Binding-site contacts:
Ligand atom CM2 contacts residue GLY320 of chain 1.B at 3.6 Å.
Ligand atom O1 contacts residue TYR283 of chain 1.B at 3.2 Å.
Ligand atom N3 contacts residue TYR283 of chain 1.B at 3.3 Å (h-bond).
Ligand atom C5A contacts residue TRP251 of chain 1.B at 3.5 Å (hydrophobic).
Ligand atom CM2 contacts residue HIS18 of chain 1.B at 3.9 Å.
Ligand atom C2 contacts residue ILE319 of chain 1.B at 2.9 Å (hydrophobic).
Ligand atom C6 contacts residue ASP284 of chain 1.B at 3.6 Å.
Ligand atom S1 contacts residue TYR283 of chain 1.B at 3.9 Å.
Ligand atom C6 contacts residue TYR152 of chain 1.B at 3.9 Å (hydrophobic).
Ligand atom C2A contacts residue TRP251 of chain 1.B at 3.6 Å (hydrophobic).
Ligand atom N3A contacts residue TRP251 of chain 1.B at 3.7 Å.
Ligand atom CM2 contacts residue ASN137 of chain 1.B at 3.5 Å.
Ligand atom C4A contacts residue TRP251 of chain 1.B at 3.7 Å (hydrophobic).
Ligand atom N1A contacts residue TRP251 of chain 1.B at 3.7 Å.
Ligand atom C4 contacts residue TYR283 of chain 1.B at 3.6 Å (hydrophobic).
Ligand atom C2 contacts residue TYR283 of chain 1.B at 3.5 Å (hydrophobic).
Ligand atom C7A contacts residue TRP251 of chain 1.B at 3.5 Å (hydrophobic).
Ligand atom C2A contacts residue GLY320 of chain 1.B at 3.5 Å.
Ligand atom C6A contacts residue TRP251 of chain 1.B at 3.4 Å (hydrophobic).
Ligand atom N1A contacts residue GLY320 of chain 1.B at 3.5 Å.
Ligand atom CM4 contacts residue ASP245 of chain 1.B at 3.5 Å.
Ligand atom CM2 contacts residue TRP251 of chain 1.B at 3.8 Å (hydrophobic).
Ligand atom S1 contacts residue ASP284 of chain 1.B at 3.5 Å (salt-bridge).
Ligand atom C4A contacts residue ILE319 of chain 1.B at 3.9 Å (hydrophobic).
Ligand atom C2A contacts residue ILE319 of chain 1.B at 3.8 Å (hydrophobic).
Ligand atom C7A contacts residue TYR283 of chain 1.B at 3.8 Å (hydrophobic).
Ligand atom O1 contacts residue ASP284 of chain 1.B at 2.9 Å (salt-bridge).
Ligand atom N4A contacts residue ASP17 of chain 1.B at 3.0 Å (salt-bridge).
Ligand atom N3A contacts residue GLY320 of chain 1.B at 3.8 Å.
Ligand atom S1 contacts residue ILE319 of chain 1.B at 3.6 Å (h-bond).
Ligand atom C7 contacts residue ASP284 of chain 1.B at 3.4 Å.
Ligand atom N1A contacts residue TYR283 of chain 1.B at 4.0 Å.
Ligand atom C5A contacts residue TYR283 of chain 1.B at 3.8 Å (hydrophobic).
Ligand atom C7 contacts residue TYR283 of chain 1.B at 3.6 Å (hydrophobic).
Ligand atom C6A contacts residue TYR283 of chain 1.B at 3.2 Å (hydrophobic).
Ligand atom N3A contacts residue ILE319 of chain 1.B at 3.6 Å.
Ligand atom CM2 contacts residue PRO317 of chain 1.B at 3.6 Å (hydrophobic).
Ligand atom N4A contacts residue TRP251 of chain 1.B at 3.8 Å.
Ligand atom N3A contacts residue HIS18 of chain 1.B at 3.5 Å.
Ligand atom C7 contacts residue TYR152 of chain 1.B at 3.4 Å (hydrophobic).

A protein and the small-molecule ligand that binds it are described below.
Small molecule (SMILES): Cc1ncc(C[n+]2csc(CCO)c2C)c(N)n1

Sequence of chain 1.B:
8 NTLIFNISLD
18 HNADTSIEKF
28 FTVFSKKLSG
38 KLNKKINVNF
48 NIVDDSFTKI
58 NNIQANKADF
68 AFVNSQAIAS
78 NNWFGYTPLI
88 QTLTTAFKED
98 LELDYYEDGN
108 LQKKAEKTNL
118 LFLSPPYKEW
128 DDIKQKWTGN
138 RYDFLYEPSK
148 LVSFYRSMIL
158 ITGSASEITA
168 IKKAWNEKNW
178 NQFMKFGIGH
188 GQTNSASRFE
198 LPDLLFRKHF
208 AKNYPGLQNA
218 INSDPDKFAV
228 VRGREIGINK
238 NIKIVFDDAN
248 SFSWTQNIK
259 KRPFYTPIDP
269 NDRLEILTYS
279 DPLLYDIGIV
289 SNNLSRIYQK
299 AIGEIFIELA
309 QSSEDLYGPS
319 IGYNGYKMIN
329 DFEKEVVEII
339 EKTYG